Binding-site contacts:
Ligand atom C3 contacts residue TYR38 of chain 2.A at 3.7 Å (hydrophobic).
Ligand atom O2 contacts residue GLY39 of chain 2.A at 4.1 Å.
Ligand atom C5 contacts residue GLN57 of chain 2.A at 4.0 Å.
Ligand atom C2 contacts residue ASP103 of chain 2.A at 3.9 Å.
Ligand atom O2 contacts residue ASP103 of chain 2.A at 3.4 Å (salt-bridge).
Ligand atom O1 contacts residue GLU44 of chain 2.A at 3.8 Å.
Ligand atom O3 contacts residue ASP103 of chain 2.A at 2.6 Å (salt-bridge).
Ligand atom O3 contacts residue THR100 of chain 2.A at 3.5 Å (h-bond).
Ligand atom O5 contacts residue TYR38 of chain 2.A at 3.5 Å.
Ligand atom C5 contacts residue ASP96 of chain 2.A at 4.1 Å.
Ligand atom O4 contacts residue THR100 of chain 2.A at 3.5 Å (h-bond).
Ligand atom C6 contacts residue GLN57 of chain 2.A at 3.7 Å.
Ligand atom C3 contacts residue THR100 of chain 2.A at 4.2 Å.
Ligand atom C2 contacts residue GLU44 of chain 2.A at 3.1 Å.
Ligand atom C6 contacts residue ASP96 of chain 2.A at 3.4 Å.
Ligand atom C2 contacts residue TYR38 of chain 2.A at 3.4 Å (hydrophobic).
Ligand atom C3 contacts residue ASP103 of chain 2.A at 3.7 Å.
Ligand atom O2 contacts residue GLU44 of chain 2.A at 2.6 Å (salt-bridge).
Ligand atom O6 contacts residue VAL97 of chain 2.A at 3.6 Å.
Ligand atom C7 contacts residue GLN57 of chain 2.A at 3.6 Å.
Ligand atom C6 contacts residue ILE61 of chain 2.A at 3.6 Å (hydrophobic).
Ligand atom C1 contacts residue GLU44 of chain 2.A at 3.1 Å.
Ligand atom O2 contacts residue TYR38 of chain 2.A at 4.0 Å.
Ligand atom O4 contacts residue TYR38 of chain 2.A at 3.1 Å (h-bond).
Ligand atom O4 contacts residue CA1 of chain 2.J at 2.5 Å.
Ligand atom O6 contacts residue PRO58 of chain 2.A at 4.1 Å.
Ligand atom O4 contacts residue ASP96 of chain 2.A at 2.6 Å (salt-bridge).
Ligand atom C3 contacts residue CA1 of chain 2.J at 3.4 Å.
Ligand atom C4 contacts residue THR100 of chain 2.A at 3.5 Å.
Ligand atom O3 contacts residue TYR38 of chain 2.A at 3.2 Å (h-bond).
Ligand atom O6 contacts residue ILE61 of chain 2.A at 3.5 Å.
Ligand atom C2 contacts residue CA1 of chain 2.J at 4.1 Å.
Ligand atom O5 contacts residue GLN57 of chain 2.A at 3.4 Å (h-bond).
Ligand atom C4 contacts residue ASP96 of chain 2.A at 3.5 Å.
Ligand atom O6 contacts residue GLN57 of chain 2.A at 2.8 Å (h-bond).
Ligand atom O3 contacts residue CA1 of chain 2.J at 2.5 Å.
Ligand atom C4 contacts residue TYR38 of chain 2.A at 4.0 Å (hydrophobic).
Ligand atom C6 contacts residue VAL97 of chain 2.A at 3.6 Å (hydrophobic).
Ligand atom C4 contacts residue CA1 of chain 2.J at 3.4 Å.
Ligand atom C1 contacts residue TYR38 of chain 2.A at 3.9 Å (hydrophobic).

The protein below binds the small molecule below.
Small molecule (SMILES): CO[C@H]1O[C@H](CO)[C@H](O)[C@H](O)[C@H]1O

Sequence of chain 2.A:
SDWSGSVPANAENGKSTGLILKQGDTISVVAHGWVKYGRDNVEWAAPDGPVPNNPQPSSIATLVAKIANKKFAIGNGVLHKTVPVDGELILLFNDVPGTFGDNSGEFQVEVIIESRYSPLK